Binding-site contacts:
Ligand atom O2' contacts residue MOA1 of chain 4.C at 3.5 Å.
Ligand atom O1P contacts residue TYR437 of chain 4.A at 2.6 Å (h-bond).
Ligand atom C2 contacts residue MOA1 of chain 4.C at 3.0 Å.
Ligand atom C8 contacts residue MET100 of chain 4.A at 3.6 Å (hydrophobic).
Ligand atom O6 contacts residue MET440 of chain 4.A at 3.3 Å (h-bond).
Ligand atom O2P contacts residue GLY392 of chain 4.A at 2.8 Å (h-bond).
Ligand atom C3' contacts residue SER98 of chain 4.A at 3.3 Å.
Ligand atom O2' contacts residue ASN329 of chain 4.A at 3.5 Å (h-bond).
Ligand atom O5' contacts residue GLY391 of chain 4.A at 3.5 Å.
Ligand atom O4' contacts residue GLY354 of chain 4.A at 3.6 Å.
Ligand atom O1P contacts residue SER355 of chain 4.A at 2.7 Å (h-bond).
Ligand atom N1 contacts residue GLY483 of chain 4.A at 3.6 Å.
Ligand atom O3' contacts residue ARG348 of chain 4.A at 3.1 Å (salt-bridge).
Ligand atom O2P contacts residue SER355 of chain 4.A at 2.9 Å (h-bond).
Ligand atom C5 contacts residue ILE356 of chain 4.A at 3.5 Å (hydrophobic).
Ligand atom O6 contacts residue GLY483 of chain 4.A at 3.1 Å.
Ligand atom O1P contacts residue GLY414 of chain 4.A at 2.9 Å (h-bond).
Ligand atom C2' contacts residue ASP390 of chain 4.A at 3.5 Å.
Ligand atom O3' contacts residue SER98 of chain 4.A at 2.8 Å (h-bond).
Ligand atom N7 contacts residue GLY439 of chain 4.A at 3.4 Å.
Ligand atom O3P contacts residue GLY414 of chain 4.A at 3.4 Å (h-bond).
Ligand atom O6 contacts residue GLY441 of chain 4.A at 2.9 Å (h-bond).
Ligand atom N3 contacts residue MOA1 of chain 4.C at 3.3 Å.
Ligand atom O2P contacts residue GLY354 of chain 4.A at 3.5 Å.
Ligand atom C2 contacts residue CYS357 of chain 4.A at 3.5 Å (hydrophobic).
Ligand atom C2 contacts residue GLN482 of chain 4.A at 3.5 Å.
Ligand atom N1 contacts residue MOA1 of chain 4.C at 3.1 Å (h-bond).
Ligand atom C4 contacts residue ILE356 of chain 4.A at 3.6 Å (hydrophobic).
Ligand atom N7 contacts residue MET440 of chain 4.A at 2.9 Å (h-bond).
Ligand atom O5' contacts residue GLY354 of chain 4.A at 3.4 Å.
Ligand atom O2' contacts residue ARG348 of chain 4.A at 3.6 Å.
Ligand atom C2' contacts residue ARG348 of chain 4.A at 3.5 Å.
Ligand atom O6 contacts residue GLY439 of chain 4.A at 3.3 Å.
Ligand atom N7 contacts residue ILE356 of chain 4.A at 3.5 Å.
Ligand atom N1 contacts residue GLN482 of chain 4.A at 2.8 Å (h-bond).
Ligand atom O3P contacts residue GLY413 of chain 4.A at 3.0 Å (h-bond).
Ligand atom C4' contacts residue ASP390 of chain 4.A at 3.4 Å.
Ligand atom O3' contacts residue ASP390 of chain 4.A at 2.4 Å (salt-bridge).
Ligand atom C3' contacts residue ASP390 of chain 4.A at 3.3 Å.
Ligand atom O2' contacts residue ASP390 of chain 4.A at 2.5 Å (salt-bridge).

The small molecule below binds the protein below.
Small molecule (SMILES): O=c1[nH]cnc2c1ncn2[C@@H]1O[C@H](COP(=O)(O)O)[C@@H](O)[C@H]1O

Sequence of chain 4.A:
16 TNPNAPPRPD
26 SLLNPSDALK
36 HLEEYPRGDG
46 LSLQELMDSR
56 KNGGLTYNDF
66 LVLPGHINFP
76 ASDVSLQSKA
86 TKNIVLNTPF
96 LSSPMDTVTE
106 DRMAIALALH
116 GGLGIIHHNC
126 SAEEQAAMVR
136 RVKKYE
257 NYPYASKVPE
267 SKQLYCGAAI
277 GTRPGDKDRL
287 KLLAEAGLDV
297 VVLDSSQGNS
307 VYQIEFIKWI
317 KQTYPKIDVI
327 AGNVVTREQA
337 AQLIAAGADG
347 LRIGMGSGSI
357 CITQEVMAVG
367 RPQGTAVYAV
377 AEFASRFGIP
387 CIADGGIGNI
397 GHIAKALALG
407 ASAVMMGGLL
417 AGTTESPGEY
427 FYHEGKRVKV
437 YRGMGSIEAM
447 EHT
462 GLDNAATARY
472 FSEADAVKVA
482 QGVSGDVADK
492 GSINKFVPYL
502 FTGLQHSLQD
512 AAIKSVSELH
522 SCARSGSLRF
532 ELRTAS